Sequence of chain 1.F:
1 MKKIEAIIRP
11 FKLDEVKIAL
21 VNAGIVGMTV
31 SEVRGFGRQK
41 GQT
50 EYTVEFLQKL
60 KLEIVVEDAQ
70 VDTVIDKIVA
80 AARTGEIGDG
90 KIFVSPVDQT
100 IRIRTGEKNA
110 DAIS

A protein and the small-molecule ligand that binds it are described below.
Small molecule (SMILES): O=C(O)CCC(=O)C(=O)O

Binding-site contacts:
Ligand atom O1 contacts residue GLY41 of chain 1.F at 2.7 Å (h-bond).
Ligand atom O2 contacts residue ARG38 of chain 1.F at 3.2 Å (salt-bridge).
Ligand atom C1 contacts residue ATP1 of chain 1.V at 3.4 Å.
Ligand atom O1 contacts residue GLY37 of chain 1.F at 3.0 Å (h-bond).
Ligand atom O2 contacts residue GLN39 of chain 1.F at 2.8 Å (h-bond).
Ligand atom O1 contacts residue PHE36 of chain 1.F at 3.7 Å.
Ligand atom O5 contacts residue MG1 of chain 1.X at 2.1 Å.
Ligand atom C5 contacts residue GLY87 of chain 1.F at 3.5 Å.
Ligand atom O4 contacts residue GLY87 of chain 1.F at 3.5 Å.
Ligand atom O5 contacts residue GLY87 of chain 1.F at 3.2 Å (h-bond).
Ligand atom C4 contacts residue ILE86 of chain 1.F at 3.6 Å (hydrophobic).
Ligand atom C2 contacts residue GLN39 of chain 1.F at 3.3 Å.
Ligand atom O2 contacts residue ATP1 of chain 1.V at 2.8 Å (h-bond).
Ligand atom C5 contacts residue ILE86 of chain 1.F at 3.8 Å (hydrophobic).
Ligand atom O3 contacts residue ARG9 of chain 1.F at 3.7 Å.
Ligand atom C1 contacts residue GLN39 of chain 1.F at 3.3 Å.
Ligand atom C3 contacts residue LEU56 of chain 1.F at 3.8 Å (hydrophobic).
Ligand atom O2 contacts residue MG1 of chain 1.X at 1.9 Å.
Ligand atom O3 contacts residue ILE86 of chain 1.F at 3.8 Å.
Ligand atom O4 contacts residue LEU56 of chain 1.F at 3.4 Å.
Ligand atom C1 contacts residue MG1 of chain 1.X at 2.8 Å.
Ligand atom O1 contacts residue MG1 of chain 1.X at 4.0 Å.
Ligand atom O2 contacts residue GLY37 of chain 1.F at 3.0 Å.
Ligand atom C5 contacts residue LYS58 of chain 1.F at 3.5 Å.
Ligand atom C5 contacts residue LEU56 of chain 1.F at 3.5 Å (hydrophobic).
Ligand atom O1 contacts residue GLN39 of chain 1.F at 3.8 Å.
Ligand atom O5 contacts residue ILE86 of chain 1.F at 3.6 Å.
Ligand atom O1 contacts residue LYS40 of chain 1.F at 3.5 Å (salt-bridge).
Ligand atom C2 contacts residue MG1 of chain 1.X at 2.8 Å.
Ligand atom O3 contacts residue LYS58 of chain 1.F at 3.4 Å (salt-bridge).
Ligand atom O3 contacts residue LEU56 of chain 1.F at 3.8 Å.
Ligand atom O5 contacts residue GLN39 of chain 1.F at 2.8 Å (h-bond).
Ligand atom O5 contacts residue ATP1 of chain 1.V at 2.9 Å (h-bond).
Ligand atom C4 contacts residue GLY87 of chain 1.F at 3.9 Å.
Ligand atom O3 contacts residue GLY87 of chain 1.F at 4.0 Å.
Ligand atom C2 contacts residue ATP1 of chain 1.V at 3.5 Å.
Ligand atom C4 contacts residue LEU56 of chain 1.F at 4.0 Å (hydrophobic).
Ligand atom C1 contacts residue GLY41 of chain 1.F at 3.7 Å.
Ligand atom C1 contacts residue GLY37 of chain 1.F at 3.4 Å.
Ligand atom O4 contacts residue LYS58 of chain 1.F at 2.9 Å (salt-bridge).